Sequence of chain 1.NA:
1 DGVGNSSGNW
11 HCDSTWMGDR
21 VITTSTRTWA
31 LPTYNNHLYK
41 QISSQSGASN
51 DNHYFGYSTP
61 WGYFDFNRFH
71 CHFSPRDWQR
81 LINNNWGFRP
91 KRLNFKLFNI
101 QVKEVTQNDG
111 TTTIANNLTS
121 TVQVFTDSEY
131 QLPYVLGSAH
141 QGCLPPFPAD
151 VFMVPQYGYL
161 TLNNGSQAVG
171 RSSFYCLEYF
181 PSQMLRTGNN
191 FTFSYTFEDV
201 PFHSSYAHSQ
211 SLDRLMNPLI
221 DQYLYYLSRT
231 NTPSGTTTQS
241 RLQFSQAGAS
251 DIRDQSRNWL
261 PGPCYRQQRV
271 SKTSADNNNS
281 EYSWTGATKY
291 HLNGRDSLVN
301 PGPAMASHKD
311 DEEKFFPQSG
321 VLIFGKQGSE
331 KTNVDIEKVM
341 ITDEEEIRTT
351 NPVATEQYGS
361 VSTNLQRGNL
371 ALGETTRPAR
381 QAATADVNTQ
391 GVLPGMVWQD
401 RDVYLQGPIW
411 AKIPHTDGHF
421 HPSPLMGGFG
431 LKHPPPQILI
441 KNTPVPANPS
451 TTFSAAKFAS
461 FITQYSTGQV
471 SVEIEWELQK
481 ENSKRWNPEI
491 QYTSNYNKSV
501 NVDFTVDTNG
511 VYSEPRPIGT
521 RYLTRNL

This protein binds this small molecule.
Small molecule (SMILES): Nc1ncnc2c1ncn2[C@H]1C[C@H](O)[C@@H](COP(=O)(O)O)O1

Binding-site contacts:
Ligand atom N6 contacts residue GLY430 of chain 1.NA at 3.0 Å (h-bond).
Ligand atom N7 contacts residue HIS421 of chain 1.NA at 4.0 Å.
Ligand atom C6 contacts residue SER423 of chain 1.NA at 4.2 Å.
Ligand atom N7 contacts residue PRO201 of chain 1.NA at 4.1 Å.
Ligand atom P contacts residue HIS421 of chain 1.NA at 3.6 Å.
Ligand atom C1' contacts residue PRO201 of chain 1.NA at 4.3 Å (hydrophobic).
Ligand atom C6 contacts residue PRO422 of chain 1.NA at 3.4 Å (hydrophobic).
Ligand atom C6 contacts residue GLY430 of chain 1.NA at 3.9 Å.
Ligand atom O1P contacts residue HIS421 of chain 1.NA at 4.1 Å.
Ligand atom C2 contacts residue PRO201 of chain 1.NA at 4.2 Å (hydrophobic).
Ligand atom C2 contacts residue GLY430 of chain 1.NA at 3.6 Å.
Ligand atom P contacts residue PHE420 of chain 1.NA at 4.2 Å.
Ligand atom C4 contacts residue PRO201 of chain 1.NA at 3.9 Å (hydrophobic).
Ligand atom O5' contacts residue HIS421 of chain 1.NA at 3.0 Å (h-bond).
Ligand atom C2 contacts residue VAL200 of chain 1.NA at 4.4 Å (hydrophobic).
Ligand atom C6 contacts residue PRO201 of chain 1.NA at 4.3 Å (hydrophobic).
Ligand atom N1 contacts residue PRO422 of chain 1.NA at 3.6 Å.
Ligand atom C3' contacts residue PRO422 of chain 1.NA at 3.7 Å (hydrophobic).
Ligand atom O5' contacts residue PRO422 of chain 1.NA at 3.8 Å.
Ligand atom C5 contacts residue PRO422 of chain 1.NA at 4.0 Å (hydrophobic).
Ligand atom N6 contacts residue PRO422 of chain 1.NA at 3.2 Å (h-bond).
Ligand atom N9 contacts residue PRO201 of chain 1.NA at 3.8 Å.
Ligand atom N9 contacts residue PRO422 of chain 1.NA at 4.3 Å.
Ligand atom N7 contacts residue SER423 of chain 1.NA at 4.0 Å.
Ligand atom O5' contacts residue PHE420 of chain 1.NA at 4.2 Å.
Ligand atom N6 contacts residue SER423 of chain 1.NA at 3.5 Å.
Ligand atom N1 contacts residue GLY430 of chain 1.NA at 2.9 Å (h-bond).
Ligand atom O1P contacts residue HIS419 of chain 1.NA at 4.3 Å.
Ligand atom N1 contacts residue VAL200 of chain 1.NA at 3.9 Å.
Ligand atom C8 contacts residue HIS421 of chain 1.NA at 3.8 Å.
Ligand atom N6 contacts residue PHE429 of chain 1.NA at 4.1 Å.
Ligand atom C6 contacts residue VAL200 of chain 1.NA at 4.2 Å (hydrophobic).
Ligand atom N6 contacts residue PRO424 of chain 1.NA at 4.1 Å.
Ligand atom C8 contacts residue PRO201 of chain 1.NA at 3.9 Å (hydrophobic).
Ligand atom C5 contacts residue PRO201 of chain 1.NA at 4.0 Å (hydrophobic).
Ligand atom C4 contacts residue PRO422 of chain 1.NA at 4.2 Å (hydrophobic).
Ligand atom N3 contacts residue PRO201 of chain 1.NA at 4.0 Å.
Ligand atom N3 contacts residue PRO422 of chain 1.NA at 4.4 Å.
Ligand atom O4' contacts residue HIS421 of chain 1.NA at 4.2 Å.
Ligand atom C5' contacts residue HIS421 of chain 1.NA at 3.7 Å.